Binding-site contacts:
Ligand atom O5 contacts residue ASN370 of chain 1.A at 2.4 Å (h-bond).
Ligand atom C8 contacts residue ASN370 of chain 1.A at 4.4 Å.
Ligand atom C6 contacts residue SER394 of chain 1.A at 3.9 Å.
Ligand atom C7 contacts residue ASN370 of chain 1.A at 3.3 Å.
Ligand atom C8 contacts residue PHE369 of chain 1.A at 3.8 Å (hydrophobic).
Ligand atom C3 contacts residue ASN370 of chain 1.A at 3.8 Å.
Ligand atom C2 contacts residue ASN370 of chain 1.A at 2.5 Å.
Ligand atom O5 contacts residue THR372 of chain 1.A at 4.4 Å.
Ligand atom O7 contacts residue PHE369 of chain 1.A at 4.1 Å.
Ligand atom C7 contacts residue PHE369 of chain 1.A at 4.4 Å (hydrophobic).
Ligand atom C5 contacts residue ASN370 of chain 1.A at 3.7 Å.
Ligand atom O5 contacts residue SER394 of chain 1.A at 4.0 Å.
Ligand atom C1 contacts residue ASN370 of chain 1.A at 1.4 Å.
Ligand atom N2 contacts residue ASN370 of chain 1.A at 2.9 Å (h-bond).
Ligand atom C4 contacts residue ASN370 of chain 1.A at 4.2 Å.
Ligand atom O7 contacts residue ASN370 of chain 1.A at 3.3 Å (h-bond).

This small molecule binds to this protein.
Small molecule (SMILES): CC(=O)N[C@@H]1[C@@H](O)[C@H](O)[C@@H](CO)O[C@H]1O

Sequence of chain 1.A:
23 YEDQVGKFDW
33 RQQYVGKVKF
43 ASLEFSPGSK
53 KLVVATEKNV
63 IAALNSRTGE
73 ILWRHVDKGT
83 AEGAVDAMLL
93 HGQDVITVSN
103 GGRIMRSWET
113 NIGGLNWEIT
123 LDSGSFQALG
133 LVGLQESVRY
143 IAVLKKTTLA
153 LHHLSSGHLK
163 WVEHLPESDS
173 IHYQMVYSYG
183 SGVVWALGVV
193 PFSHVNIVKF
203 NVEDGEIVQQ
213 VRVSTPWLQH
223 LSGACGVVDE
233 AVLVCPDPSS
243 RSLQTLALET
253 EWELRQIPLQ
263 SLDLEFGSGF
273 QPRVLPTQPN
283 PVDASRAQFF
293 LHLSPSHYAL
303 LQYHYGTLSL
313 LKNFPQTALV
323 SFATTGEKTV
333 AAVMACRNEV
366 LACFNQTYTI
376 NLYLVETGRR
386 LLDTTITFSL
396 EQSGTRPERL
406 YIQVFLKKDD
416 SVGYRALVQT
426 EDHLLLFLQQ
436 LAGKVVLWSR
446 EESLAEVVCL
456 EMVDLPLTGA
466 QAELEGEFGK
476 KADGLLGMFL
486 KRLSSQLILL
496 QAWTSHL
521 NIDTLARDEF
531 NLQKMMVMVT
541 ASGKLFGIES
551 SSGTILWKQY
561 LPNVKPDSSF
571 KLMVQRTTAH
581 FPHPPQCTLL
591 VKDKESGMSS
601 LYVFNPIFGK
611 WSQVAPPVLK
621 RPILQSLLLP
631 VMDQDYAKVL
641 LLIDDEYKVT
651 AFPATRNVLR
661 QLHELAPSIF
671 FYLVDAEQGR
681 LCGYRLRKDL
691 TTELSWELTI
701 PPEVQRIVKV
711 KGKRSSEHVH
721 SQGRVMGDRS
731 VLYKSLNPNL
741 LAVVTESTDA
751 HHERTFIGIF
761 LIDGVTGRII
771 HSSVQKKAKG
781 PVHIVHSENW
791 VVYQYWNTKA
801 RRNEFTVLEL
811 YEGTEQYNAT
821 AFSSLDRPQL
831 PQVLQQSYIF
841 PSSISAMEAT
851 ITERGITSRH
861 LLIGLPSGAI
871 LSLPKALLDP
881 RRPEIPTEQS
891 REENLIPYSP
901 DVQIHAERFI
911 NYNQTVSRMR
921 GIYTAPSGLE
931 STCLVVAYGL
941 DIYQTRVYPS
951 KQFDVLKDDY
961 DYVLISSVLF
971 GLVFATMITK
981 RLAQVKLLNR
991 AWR